This protein binds this small molecule.
Small molecule (SMILES): CC(=O)SCC[N+](C)(C)C

Sequence of chain 2.A:
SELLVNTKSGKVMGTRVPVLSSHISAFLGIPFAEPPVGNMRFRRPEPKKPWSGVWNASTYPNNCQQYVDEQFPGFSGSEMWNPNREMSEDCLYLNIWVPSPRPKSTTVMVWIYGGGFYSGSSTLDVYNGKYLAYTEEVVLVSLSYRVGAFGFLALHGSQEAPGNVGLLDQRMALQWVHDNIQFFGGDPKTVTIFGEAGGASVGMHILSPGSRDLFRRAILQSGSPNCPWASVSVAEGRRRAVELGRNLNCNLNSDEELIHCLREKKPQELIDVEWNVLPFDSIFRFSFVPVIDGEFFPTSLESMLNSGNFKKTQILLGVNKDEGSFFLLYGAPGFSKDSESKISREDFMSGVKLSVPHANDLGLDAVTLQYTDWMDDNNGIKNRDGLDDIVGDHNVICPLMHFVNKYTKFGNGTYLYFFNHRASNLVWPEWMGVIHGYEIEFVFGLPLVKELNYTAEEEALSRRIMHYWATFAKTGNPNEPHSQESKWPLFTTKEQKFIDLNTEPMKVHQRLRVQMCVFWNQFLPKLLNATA

Binding-site contacts:
Ligand atom N1 contacts residue TYR70 of chain 2.A at 3.9 Å.
Ligand atom C6 contacts residue TYR121 of chain 2.A at 3.5 Å (hydrophobic).
Ligand atom C2 contacts residue TYR70 of chain 2.A at 3.3 Å (hydrophobic).
Ligand atom C6 contacts residue PHE331 of chain 2.A at 3.4 Å (hydrophobic).
Ligand atom C5 contacts residue TYR121 of chain 2.A at 3.5 Å (hydrophobic).
Ligand atom C2 contacts residue TRP279 of chain 2.A at 4.0 Å (hydrophobic).
Ligand atom C8 contacts residue TYR70 of chain 2.A at 3.2 Å (hydrophobic).
Ligand atom C5 contacts residue TYR334 of chain 2.A at 4.4 Å (hydrophobic).
Ligand atom C3 contacts residue TRP279 of chain 2.A at 3.3 Å (hydrophobic).
Ligand atom C5 contacts residue PHE330 of chain 2.A at 4.3 Å (hydrophobic).
Ligand atom C9 contacts residue TRP279 of chain 2.A at 3.2 Å (hydrophobic).
Ligand atom C3 contacts residue TYR70 of chain 2.A at 4.3 Å (hydrophobic).
Ligand atom S24 contacts residue TRP279 of chain 2.A at 4.5 Å.
Ligand atom C6 contacts residue PHE330 of chain 2.A at 3.6 Å (hydrophobic).
Ligand atom N1 contacts residue TRP279 of chain 2.A at 4.4 Å.
Ligand atom O7 contacts residue PHE330 of chain 2.A at 4.1 Å.
Ligand atom O7 contacts residue TYR121 of chain 2.A at 3.0 Å (h-bond).
Ligand atom O7 contacts residue TYR334 of chain 2.A at 4.2 Å.